Sequence of chain 1.B:
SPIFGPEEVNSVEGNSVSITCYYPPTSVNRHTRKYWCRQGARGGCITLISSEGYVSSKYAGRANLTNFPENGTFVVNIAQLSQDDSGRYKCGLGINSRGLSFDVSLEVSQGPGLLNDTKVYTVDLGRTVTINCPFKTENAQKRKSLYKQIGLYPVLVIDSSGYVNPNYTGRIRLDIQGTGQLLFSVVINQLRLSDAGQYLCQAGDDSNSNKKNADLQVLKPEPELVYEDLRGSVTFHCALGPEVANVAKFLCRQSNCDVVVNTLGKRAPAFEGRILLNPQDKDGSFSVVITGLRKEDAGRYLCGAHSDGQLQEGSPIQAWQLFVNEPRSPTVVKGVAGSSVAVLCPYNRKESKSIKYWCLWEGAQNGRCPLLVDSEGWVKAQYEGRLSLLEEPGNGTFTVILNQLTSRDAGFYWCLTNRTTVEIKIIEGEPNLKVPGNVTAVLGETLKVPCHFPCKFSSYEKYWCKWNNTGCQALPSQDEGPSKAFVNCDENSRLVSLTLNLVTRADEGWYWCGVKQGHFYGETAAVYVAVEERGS

Binding-site contacts:
Ligand atom C1 contacts residue THR483 of chain 1.B at 3.4 Å.
Ligand atom C4 contacts residue GLN486 of chain 1.B at 3.7 Å.
Ligand atom C1 contacts residue ASN481 of chain 1.B at 1.6 Å.
Ligand atom C8 contacts residue GLY62 of chain 1.B at 3.7 Å.
Ligand atom C5 contacts residue THR483 of chain 1.B at 4.0 Å.
Ligand atom O5 contacts residue ASN481 of chain 1.B at 1.9 Å (h-bond).
Ligand atom O4 contacts residue GLN486 of chain 1.B at 4.4 Å.
Ligand atom C5 contacts residue GLN486 of chain 1.B at 3.7 Å.
Ligand atom O5 contacts residue GLY484 of chain 1.B at 4.3 Å.
Ligand atom C2 contacts residue ASN481 of chain 1.B at 3.0 Å.
Ligand atom C8 contacts residue ALA61 of chain 1.B at 3.9 Å (hydrophobic).
Ligand atom O6 contacts residue ASN481 of chain 1.B at 4.0 Å.
Ligand atom C6 contacts residue ASN481 of chain 1.B at 4.1 Å.
Ligand atom O6 contacts residue THR483 of chain 1.B at 4.3 Å.
Ligand atom C5 contacts residue ASN481 of chain 1.B at 3.2 Å.
Ligand atom C6 contacts residue GLY484 of chain 1.B at 4.2 Å.
Ligand atom C3 contacts residue ASN481 of chain 1.B at 4.1 Å.
Ligand atom C6 contacts residue GLN486 of chain 1.B at 3.3 Å.
Ligand atom O6 contacts residue GLY484 of chain 1.B at 2.8 Å (h-bond).
Ligand atom O5 contacts residue GLN486 of chain 1.B at 3.6 Å (h-bond).
Ligand atom O5 contacts residue THR483 of chain 1.B at 3.8 Å.
Ligand atom O6 contacts residue GLN486 of chain 1.B at 3.5 Å.
Ligand atom N2 contacts residue ASN481 of chain 1.B at 3.8 Å.
Ligand atom O6 contacts residue CYS485 of chain 1.B at 4.3 Å.
Ligand atom C4 contacts residue ASN481 of chain 1.B at 4.1 Å.

The protein below binds the small molecule below.
Small molecule (SMILES): CC(=O)N[C@@H]1[C@@H](O)[C@H](O)[C@@H](CO)O[C@H]1O